The small molecule below binds the protein below.
Small molecule (SMILES): CC(=O)N[C@@H]1[C@@H](O)[C@H](O)[C@@H](CO)O[C@H]1O

Binding-site contacts:
Ligand atom O3 contacts residue TRP168 of chain 1.C at 4.1 Å.
Ligand atom O7 contacts residue ASN118 of chain 1.C at 2.7 Å (h-bond).
Ligand atom N2 contacts residue TRP168 of chain 1.C at 3.2 Å.
Ligand atom C7 contacts residue ASN118 of chain 1.C at 3.5 Å.
Ligand atom N2 contacts residue ASN118 of chain 1.C at 3.8 Å.
Ligand atom C8 contacts residue HIS167 of chain 1.C at 3.9 Å.
Ligand atom O7 contacts residue HIS167 of chain 1.C at 4.4 Å.
Ligand atom C8 contacts residue TRP168 of chain 1.C at 3.7 Å (hydrophobic).
Ligand atom O7 contacts residue ASP166 of chain 1.C at 4.1 Å.
Ligand atom C5 contacts residue ASN118 of chain 1.C at 4.3 Å.
Ligand atom C2 contacts residue ASN118 of chain 1.C at 3.2 Å.
Ligand atom O5 contacts residue ASN118 of chain 1.C at 3.0 Å (h-bond).
Ligand atom C2 contacts residue TRP168 of chain 1.C at 4.1 Å (hydrophobic).
Ligand atom C8 contacts residue ASP166 of chain 1.C at 3.6 Å.
Ligand atom C1 contacts residue TRP168 of chain 1.C at 4.4 Å (hydrophobic).
Ligand atom C7 contacts residue TRP168 of chain 1.C at 3.9 Å (hydrophobic).
Ligand atom C3 contacts residue TRP168 of chain 1.C at 4.0 Å (hydrophobic).
Ligand atom C7 contacts residue ASP166 of chain 1.C at 4.0 Å.
Ligand atom C1 contacts residue ASN118 of chain 1.C at 2.7 Å.

Sequence of chain 1.C:
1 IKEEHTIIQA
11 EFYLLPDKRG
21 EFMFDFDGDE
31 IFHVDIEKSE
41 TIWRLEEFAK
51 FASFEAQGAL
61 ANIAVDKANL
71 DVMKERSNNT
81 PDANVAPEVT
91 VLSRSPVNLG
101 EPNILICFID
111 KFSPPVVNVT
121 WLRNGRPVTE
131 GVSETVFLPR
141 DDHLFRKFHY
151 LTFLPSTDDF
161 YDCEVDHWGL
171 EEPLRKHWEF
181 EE